A small-molecule ligand and the protein it binds are described below.
Small molecule (SMILES): CC(C)=CCC/C(C)=C/CC/C(C)=C/COC[C@H](O)CO

Binding-site contacts:
Ligand atom C16 contacts residue FQ01 of chain 1.V at 0.7 Å.
Ligand atom C16 contacts residue FV31 of chain 1.X at 0.4 Å.
Ligand atom C1 contacts residue FQ01 of chain 1.V at 0.1 Å.
Ligand atom C20 contacts residue FQ01 of chain 1.V at 0.6 Å.
Ligand atom C15 contacts residue FQ01 of chain 1.V at 1.0 Å.
Ligand atom C3 contacts residue FQ01 of chain 1.V at 1.1 Å.
Ligand atom O6 contacts residue FV31 of chain 1.X at 0.8 Å (h-bond).
Ligand atom C8 contacts residue FQ01 of chain 1.V at 0.8 Å.
Ligand atom C15 contacts residue FV31 of chain 1.X at 0.4 Å.
Ligand atom C20 contacts residue FV31 of chain 1.X at 0.3 Å.
Ligand atom C2 contacts residue FQ01 of chain 1.V at 0.6 Å.
Ligand atom C7 contacts residue FQ01 of chain 1.V at 0.6 Å.
Ligand atom C18 contacts residue FV31 of chain 1.X at 0.1 Å.
Ligand atom C8 contacts residue FV31 of chain 1.X at 0.8 Å.
Ligand atom C11 contacts residue FV31 of chain 1.X at 1.0 Å.
Ligand atom C14 contacts residue FV31 of chain 1.X at 0.9 Å.
Ligand atom C12 contacts residue FQ01 of chain 1.V at 0.5 Å.
Ligand atom C2 contacts residue FV31 of chain 1.X at 1.2 Å.
Ligand atom C19 contacts residue FQ01 of chain 1.V at 0.5 Å.
Ligand atom O1 contacts residue FQ01 of chain 1.V at 0.8 Å (h-bond).
Ligand atom C13 contacts residue FV31 of chain 1.X at 0.7 Å.
Ligand atom C3 contacts residue FV31 of chain 1.X at 0.4 Å.
Ligand atom C9 contacts residue FV31 of chain 1.X at 0.7 Å.
Ligand atom C11 contacts residue FQ01 of chain 1.V at 0.8 Å.
Ligand atom C10 contacts residue FQ01 of chain 1.V at 0.7 Å.
Ligand atom C18 contacts residue FQ01 of chain 1.V at 0.2 Å.
Ligand atom C19 contacts residue FV31 of chain 1.X at 0.3 Å.
Ligand atom C1 contacts residue FV31 of chain 1.X at 0.7 Å.
Ligand atom C6 contacts residue FQ01 of chain 1.V at 1.1 Å.
Ligand atom C13 contacts residue FQ01 of chain 1.V at 0.9 Å.
Ligand atom C12 contacts residue FV31 of chain 1.X at 0.7 Å.
Ligand atom C17 contacts residue FV31 of chain 1.X at 0.1 Å.
Ligand atom C17 contacts residue FQ01 of chain 1.V at 0.3 Å.
Ligand atom C9 contacts residue FQ01 of chain 1.V at 1.0 Å.
Ligand atom C7 contacts residue FV31 of chain 1.X at 0.5 Å.
Ligand atom O1 contacts residue FV31 of chain 1.X at 1.1 Å.
Ligand atom C14 contacts residue FQ01 of chain 1.V at 0.8 Å.
Ligand atom O5 contacts residue FV31 of chain 1.X at 0.9 Å.
Ligand atom C6 contacts residue FV31 of chain 1.X at 1.1 Å.
Ligand atom O5 contacts residue FQ01 of chain 1.V at 1.1 Å (h-bond).

Sequence of chain 1.D:
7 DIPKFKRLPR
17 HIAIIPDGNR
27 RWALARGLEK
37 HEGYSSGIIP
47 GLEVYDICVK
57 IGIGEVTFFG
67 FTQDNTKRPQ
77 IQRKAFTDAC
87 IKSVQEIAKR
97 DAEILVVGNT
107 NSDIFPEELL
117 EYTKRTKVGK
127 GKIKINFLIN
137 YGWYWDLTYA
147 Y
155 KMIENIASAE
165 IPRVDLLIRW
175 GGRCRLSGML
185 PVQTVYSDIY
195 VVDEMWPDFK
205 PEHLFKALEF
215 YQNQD